A protein and the small-molecule ligand that binds it are described below.
Small molecule (SMILES): CC(C)(C)n1nc(-c2cccc3ccccc23)c2c(N)ncnc21

Binding-site contacts:
Ligand atom N3 contacts residue PRO83 of chain 1.B at 4.2 Å.
Ligand atom C5 contacts residue ILE216 of chain 1.B at 4.0 Å (hydrophobic).
Ligand atom CAC contacts residue ILE216 of chain 1.B at 4.1 Å (hydrophobic).
Ligand atom N3 contacts residue ILE216 of chain 1.B at 3.9 Å.
Ligand atom C4 contacts residue ILE216 of chain 1.B at 4.0 Å (hydrophobic).
Ligand atom C2 contacts residue ALA101 of chain 1.B at 4.1 Å (hydrophobic).
Ligand atom CAR contacts residue PHE54 of chain 1.B at 3.9 Å (hydrophobic).
Ligand atom CAA contacts residue ILE41 of chain 1.B at 4.0 Å (hydrophobic).
Ligand atom NAD contacts residue ILE102 of chain 1.B at 2.8 Å (h-bond).
Ligand atom NAO contacts residue ILE216 of chain 1.B at 3.8 Å.
Ligand atom N1 contacts residue ALA101 of chain 1.B at 3.7 Å.
Ligand atom C2 contacts residue PRO83 of chain 1.B at 3.6 Å (hydrophobic).
Ligand atom N1 contacts residue ILE102 of chain 1.B at 2.9 Å (h-bond).
Ligand atom CAR contacts residue ILE216 of chain 1.B at 3.8 Å (hydrophobic).
Ligand atom CAB contacts residue ILE41 of chain 1.B at 3.6 Å (hydrophobic).
Ligand atom N1 contacts residue PHE54 of chain 1.B at 3.9 Å.
Ligand atom CAC contacts residue LYS56 of chain 1.B at 3.9 Å.
Ligand atom N1 contacts residue ILE216 of chain 1.B at 4.0 Å.
Ligand atom C6 contacts residue ILE216 of chain 1.B at 4.2 Å (hydrophobic).
Ligand atom C2 contacts residue THR100 of chain 1.B at 3.9 Å.
Ligand atom CAI contacts residue ILE206 of chain 1.B at 4.2 Å (hydrophobic).
Ligand atom C2 contacts residue PHE54 of chain 1.B at 3.9 Å (hydrophobic).
Ligand atom CAT contacts residue PHE54 of chain 1.B at 4.1 Å (hydrophobic).
Ligand atom CAA contacts residue LYS56 of chain 1.B at 3.9 Å.
Ligand atom CAL contacts residue PHE54 of chain 1.B at 4.0 Å (hydrophobic).
Ligand atom NAW contacts residue PHE54 of chain 1.B at 4.1 Å.
Ligand atom C2 contacts residue ILE102 of chain 1.B at 3.8 Å (hydrophobic).
Ligand atom CAQ contacts residue PHE54 of chain 1.B at 4.1 Å (hydrophobic).
Ligand atom C5 contacts residue PHE54 of chain 1.B at 3.4 Å (hydrophobic).
Ligand atom CAA contacts residue PHE54 of chain 1.B at 3.6 Å (hydrophobic).
Ligand atom NAO contacts residue PHE54 of chain 1.B at 4.0 Å.
Ligand atom CAE contacts residue ASP32 of chain 1.B at 4.0 Å.
Ligand atom NAW contacts residue ILE216 of chain 1.B at 3.8 Å.
Ligand atom C4 contacts residue PHE54 of chain 1.B at 3.7 Å (hydrophobic).
Ligand atom C6 contacts residue PHE54 of chain 1.B at 3.5 Å (hydrophobic).
Ligand atom CAG contacts residue GLY104 of chain 1.B at 4.1 Å.
Ligand atom N3 contacts residue PHE54 of chain 1.B at 3.7 Å.
Ligand atom NAD contacts residue PHE54 of chain 1.B at 4.0 Å.
Ligand atom C2 contacts residue ILE216 of chain 1.B at 3.8 Å (hydrophobic).
Ligand atom C6 contacts residue ILE102 of chain 1.B at 3.7 Å (hydrophobic).

Sequence of chain 1.B:
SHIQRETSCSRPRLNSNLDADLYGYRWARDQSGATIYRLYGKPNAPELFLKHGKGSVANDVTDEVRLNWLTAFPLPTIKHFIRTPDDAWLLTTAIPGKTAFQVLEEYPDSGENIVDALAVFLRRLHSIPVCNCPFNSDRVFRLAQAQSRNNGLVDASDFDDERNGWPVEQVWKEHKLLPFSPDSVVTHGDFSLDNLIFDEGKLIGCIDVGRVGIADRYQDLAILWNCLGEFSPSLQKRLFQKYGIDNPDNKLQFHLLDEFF